This protein binds this small molecule.
Small molecule (SMILES): CC(=O)N[C@H]1[C@H](O[C@H]2[C@H](O)[C@@H](NC(C)=O)CO[C@@H]2CO)O[C@H](CO)[C@@H](O[C@@H]2O[C@H](CO[C@H]3O[C@H](CO)[C@@H](O)[C@H](O)[C@@H]3O)[C@@H](O)[C@H](O[C@H]3O[C@H](CO)[C@@H](O)[C@H](O)[C@@H]3O)[C@@H]2O)[C@@H]1O

Binding-site contacts:
Ligand atom C3 contacts residue TYR135 of chain 1.F at 4.0 Å (hydrophobic).
Ligand atom C7 contacts residue LEU137 of chain 1.F at 4.5 Å (hydrophobic).
Ligand atom N2 contacts residue ASN118 of chain 1.F at 2.9 Å (h-bond).
Ligand atom C8 contacts residue VAL104 of chain 1.F at 4.2 Å (hydrophobic).
Ligand atom O4 contacts residue TYR135 of chain 1.F at 4.3 Å.
Ligand atom C3 contacts residue ASN118 of chain 1.F at 3.8 Å.
Ligand atom O7 contacts residue ASN118 of chain 1.F at 3.0 Å (h-bond).
Ligand atom C1 contacts residue ASN118 of chain 1.F at 1.4 Å.
Ligand atom O3 contacts residue ASP290 of chain 1.F at 3.4 Å (salt-bridge).
Ligand atom C2 contacts residue ASN118 of chain 1.F at 2.5 Å.
Ligand atom N2 contacts residue TYR135 of chain 1.F at 4.2 Å.
Ligand atom C5 contacts residue ASN118 of chain 1.F at 3.6 Å.
Ligand atom C7 contacts residue ASN118 of chain 1.F at 3.2 Å.
Ligand atom C7 contacts residue ASN106 of chain 1.F at 3.6 Å.
Ligand atom C3 contacts residue ASP290 of chain 1.F at 3.9 Å.
Ligand atom C1 contacts residue TYR135 of chain 1.F at 4.0 Å (hydrophobic).
Ligand atom O7 contacts residue VAL104 of chain 1.F at 4.4 Å.
Ligand atom C2 contacts residue ASP290 of chain 1.F at 4.0 Å.
Ligand atom C7 contacts residue TYR135 of chain 1.F at 4.5 Å (hydrophobic).
Ligand atom C7 contacts residue ASP290 of chain 1.F at 3.7 Å.
Ligand atom O7 contacts residue TYR135 of chain 1.F at 3.6 Å.
Ligand atom C8 contacts residue ASN106 of chain 1.F at 3.8 Å.
Ligand atom O5 contacts residue ASN118 of chain 1.F at 2.3 Å (h-bond).
Ligand atom C8 contacts residue ASN118 of chain 1.F at 4.4 Å.
Ligand atom C2 contacts residue TYR135 of chain 1.F at 4.4 Å (hydrophobic).
Ligand atom C8 contacts residue LEU137 of chain 1.F at 4.0 Å (hydrophobic).
Ligand atom C4 contacts residue ASN118 of chain 1.F at 4.2 Å.
Ligand atom N2 contacts residue ASP290 of chain 1.F at 3.0 Å (salt-bridge).
Ligand atom C5 contacts residue TYR135 of chain 1.F at 4.3 Å (hydrophobic).
Ligand atom O6 contacts residue TYR135 of chain 1.F at 4.4 Å.
Ligand atom O7 contacts residue ASN106 of chain 1.F at 2.8 Å (h-bond).
Ligand atom C8 contacts residue ASP290 of chain 1.F at 3.4 Å.

Sequence of chain 1.F:
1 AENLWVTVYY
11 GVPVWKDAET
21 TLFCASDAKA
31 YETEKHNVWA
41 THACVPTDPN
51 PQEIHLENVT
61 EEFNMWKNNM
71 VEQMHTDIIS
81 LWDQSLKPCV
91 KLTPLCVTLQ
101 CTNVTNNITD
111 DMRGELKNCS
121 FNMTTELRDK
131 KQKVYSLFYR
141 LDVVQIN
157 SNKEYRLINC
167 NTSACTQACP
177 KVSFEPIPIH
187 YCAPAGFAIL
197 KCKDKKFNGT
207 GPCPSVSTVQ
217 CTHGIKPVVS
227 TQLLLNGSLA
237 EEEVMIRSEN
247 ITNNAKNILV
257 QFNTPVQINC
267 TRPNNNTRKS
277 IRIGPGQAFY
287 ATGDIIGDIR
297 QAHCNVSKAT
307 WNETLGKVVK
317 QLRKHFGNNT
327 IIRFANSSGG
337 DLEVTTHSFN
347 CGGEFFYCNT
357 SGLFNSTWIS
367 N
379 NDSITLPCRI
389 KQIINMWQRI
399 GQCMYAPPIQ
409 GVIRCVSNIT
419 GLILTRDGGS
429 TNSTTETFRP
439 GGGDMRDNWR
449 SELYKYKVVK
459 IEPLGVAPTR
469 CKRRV